A protein and the small-molecule ligand that binds it are described below.
Small molecule (SMILES): Cc1cc(NC(=O)c2cccc(-n3cc(NC(=O)Nc4ccc(F)cc4)cn3)c2)ccn1

Sequence of chain 1.A:
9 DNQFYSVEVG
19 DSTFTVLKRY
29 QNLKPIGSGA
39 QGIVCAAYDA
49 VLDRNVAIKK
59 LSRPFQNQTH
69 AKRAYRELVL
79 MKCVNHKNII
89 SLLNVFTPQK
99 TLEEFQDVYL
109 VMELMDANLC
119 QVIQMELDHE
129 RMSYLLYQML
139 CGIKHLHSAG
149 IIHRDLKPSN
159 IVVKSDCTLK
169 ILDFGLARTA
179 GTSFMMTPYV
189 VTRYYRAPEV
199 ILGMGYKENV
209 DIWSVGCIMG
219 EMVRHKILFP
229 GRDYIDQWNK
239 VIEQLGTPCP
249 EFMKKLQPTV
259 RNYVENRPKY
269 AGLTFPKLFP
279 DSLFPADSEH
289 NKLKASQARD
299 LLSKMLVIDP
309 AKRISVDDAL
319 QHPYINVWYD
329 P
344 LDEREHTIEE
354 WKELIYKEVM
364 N

Binding-site contacts:
Ligand atom C26 contacts residue LYS57 of chain 1.A at 3.6 Å.
Ligand atom N17 contacts residue MET110 of chain 1.A at 3.6 Å.
Ligand atom C22 contacts residue LYS57 of chain 1.A at 3.6 Å.
Ligand atom N29 contacts residue MET113 of chain 1.A at 3.2 Å (h-bond).
Ligand atom C10 contacts residue GLY37 of chain 1.A at 3.5 Å.
Ligand atom F25 contacts residue LEU108 of chain 1.A at 3.1 Å.
Ligand atom C27 contacts residue LYS57 of chain 1.A at 3.5 Å.
Ligand atom C23 contacts residue ILE88 of chain 1.A at 3.1 Å (hydrophobic).
Ligand atom O19 contacts residue LEU170 of chain 1.A at 3.6 Å.
Ligand atom O19 contacts residue ALA38 of chain 1.A at 3.5 Å (h-bond).
Ligand atom C09 contacts residue ILE34 of chain 1.A at 3.6 Å (hydrophobic).
Ligand atom F25 contacts residue LEU90 of chain 1.A at 3.5 Å.
Ligand atom N20 contacts residue VAL42 of chain 1.A at 3.6 Å.
Ligand atom C06 contacts residue ASP114 of chain 1.A at 3.6 Å.
Ligand atom C26 contacts residue MET110 of chain 1.A at 3.7 Å (hydrophobic).
Ligand atom C13 contacts residue MET113 of chain 1.A at 3.4 Å (hydrophobic).
Ligand atom C09 contacts residue ASP114 of chain 1.A at 3.6 Å.
Ligand atom C28 contacts residue ALA55 of chain 1.A at 3.6 Å (hydrophobic).
Ligand atom C21 contacts residue GLN39 of chain 1.A at 3.7 Å.
Ligand atom C11 contacts residue GLY37 of chain 1.A at 3.5 Å.
Ligand atom C04 contacts residue LEU112 of chain 1.A at 3.7 Å (hydrophobic).
Ligand atom N20 contacts residue GLN39 of chain 1.A at 2.9 Å (h-bond).
Ligand atom C10 contacts residue ALA115 of chain 1.A at 3.6 Å (hydrophobic).
Ligand atom N20 contacts residue LEU170 of chain 1.A at 3.5 Å.
Ligand atom C28 contacts residue MET113 of chain 1.A at 3.7 Å (hydrophobic).
Ligand atom O19 contacts residue GLN39 of chain 1.A at 3.7 Å.
Ligand atom C01 contacts residue ASP114 of chain 1.A at 3.4 Å.
Ligand atom C08 contacts residue ASP114 of chain 1.A at 3.6 Å.
Ligand atom C02 contacts residue LEU112 of chain 1.A at 3.6 Å (hydrophobic).
Ligand atom C10 contacts residue GLN119 of chain 1.A at 3.7 Å.
Ligand atom C13 contacts residue ILE34 of chain 1.A at 3.7 Å (hydrophobic).
Ligand atom N32 contacts residue LEU112 of chain 1.A at 3.7 Å.
Ligand atom N05 contacts residue MET113 of chain 1.A at 2.9 Å (h-bond).
Ligand atom C03 contacts residue LEU112 of chain 1.A at 3.5 Å (hydrophobic).
Ligand atom N05 contacts residue ASP114 of chain 1.A at 3.8 Å.
Ligand atom C04 contacts residue MET113 of chain 1.A at 3.5 Å (hydrophobic).
Ligand atom C10 contacts residue ILE34 of chain 1.A at 3.6 Å (hydrophobic).
Ligand atom C03 contacts residue MET113 of chain 1.A at 3.3 Å (hydrophobic).
Ligand atom C03 contacts residue ASP114 of chain 1.A at 3.3 Å.
Ligand atom C18 contacts residue LEU170 of chain 1.A at 3.5 Å (hydrophobic).